Sequence of chain 1.G:
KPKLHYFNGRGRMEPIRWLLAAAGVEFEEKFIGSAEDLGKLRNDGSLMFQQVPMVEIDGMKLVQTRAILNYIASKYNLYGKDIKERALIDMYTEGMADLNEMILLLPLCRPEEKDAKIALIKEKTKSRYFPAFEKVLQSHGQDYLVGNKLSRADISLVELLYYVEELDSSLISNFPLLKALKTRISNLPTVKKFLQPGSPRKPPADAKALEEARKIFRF

Binding-site contacts:
Ligand atom C18 contacts residue LEU107 of chain 1.G at 3.8 Å (hydrophobic).
Ligand atom C17 contacts residue ALA208 of chain 1.G at 3.6 Å (hydrophobic).
Ligand atom C12 contacts residue LEU213 of chain 1.G at 4.3 Å (hydrophobic).
Ligand atom C5 contacts residue GSH1 of chain 1.BA at 3.5 Å.
Ligand atom O2 contacts residue LEU213 of chain 1.G at 3.7 Å.
Ligand atom C6 contacts residue GSH1 of chain 1.BA at 3.5 Å.
Ligand atom C19 contacts residue GSH1 of chain 1.BA at 3.7 Å.
Ligand atom C11 contacts residue LEU111 of chain 1.G at 4.2 Å (hydrophobic).
Ligand atom C12 contacts residue LEU111 of chain 1.G at 4.1 Å (hydrophobic).
Ligand atom C16 contacts residue LEU213 of chain 1.G at 4.0 Å (hydrophobic).
Ligand atom C11 contacts residue LEU107 of chain 1.G at 4.3 Å (hydrophobic).
Ligand atom C7 contacts residue PHE222 of chain 1.G at 4.1 Å (hydrophobic).
Ligand atom C15 contacts residue ALA216 of chain 1.G at 3.7 Å (hydrophobic).
Ligand atom C1 contacts residue LEU111 of chain 1.G at 4.3 Å (hydrophobic).
Ligand atom C7 contacts residue PHE220 of chain 1.G at 4.4 Å (hydrophobic).
Ligand atom C16 contacts residue PHE10 of chain 1.G at 4.2 Å (hydrophobic).
Ligand atom C11 contacts residue LEU108 of chain 1.G at 4.3 Å (hydrophobic).
Ligand atom C15 contacts residue PHE10 of chain 1.G at 3.6 Å (hydrophobic).
Ligand atom C16 contacts residue ALA212 of chain 1.G at 4.2 Å (hydrophobic).
Ligand atom C17 contacts residue PRO110 of chain 1.G at 4.2 Å (hydrophobic).
Ligand atom C16 contacts residue ALA208 of chain 1.G at 3.5 Å (hydrophobic).
Ligand atom C3 contacts residue GSH1 of chain 1.BA at 4.1 Å.
Ligand atom O2 contacts residue PRO110 of chain 1.G at 3.2 Å.
Ligand atom C5 contacts residue PHE222 of chain 1.G at 4.1 Å (hydrophobic).
Ligand atom O1 contacts residue GSH1 of chain 1.BA at 3.9 Å.
Ligand atom C18 contacts residue GLY14 of chain 1.G at 4.3 Å.
Ligand atom C6 contacts residue PHE222 of chain 1.G at 4.3 Å (hydrophobic).
Ligand atom O2 contacts residue ALA208 of chain 1.G at 3.4 Å.
Ligand atom C10 contacts residue GSH1 of chain 1.BA at 4.3 Å.
Ligand atom C6 contacts residue PHE220 of chain 1.G at 3.9 Å (hydrophobic).
Ligand atom C12 contacts residue LEU107 of chain 1.G at 3.9 Å (hydrophobic).
Ligand atom C6 contacts residue TYR9 of chain 1.G at 4.3 Å (hydrophobic).
Ligand atom C19 contacts residue LEU107 of chain 1.G at 4.2 Å (hydrophobic).
Ligand atom C9 contacts residue PHE222 of chain 1.G at 3.9 Å (hydrophobic).
Ligand atom C17 contacts residue LEU213 of chain 1.G at 4.0 Å (hydrophobic).
Ligand atom C1 contacts residue LEU108 of chain 1.G at 4.3 Å (hydrophobic).
Ligand atom C4 contacts residue GSH1 of chain 1.BA at 3.6 Å.
Ligand atom C4 contacts residue PHE222 of chain 1.G at 4.0 Å (hydrophobic).
Ligand atom C19 contacts residue ARG15 of chain 1.G at 4.1 Å.
Ligand atom C7 contacts residue ALA216 of chain 1.G at 4.1 Å (hydrophobic).

This small molecule binds to this protein.
Small molecule (SMILES): C[C@]12CCC(=O)C=C1CC[C@@H]1[C@@H]2CC[C@]2(C)C(=O)CC[C@@H]12